A small-molecule ligand and the protein it binds are described below.
Small molecule (SMILES): CC(C)(C)n1[nH+]c(-c2ccc(Cl)cc2)c2c(N)ncnc21

Binding-site contacts:
Ligand atom C5 contacts residue ILE216 of chain 1.A at 4.1 Å (hydrophobic).
Ligand atom C1 contacts residue ILE216 of chain 1.A at 3.8 Å (hydrophobic).
Ligand atom C23 contacts residue PHE54 of chain 1.A at 3.5 Å (hydrophobic).
Ligand atom N4 contacts residue ILE102 of chain 1.A at 3.0 Å (h-bond).
Ligand atom N25 contacts residue ILE102 of chain 1.A at 3.0 Å (h-bond).
Ligand atom C6 contacts residue ILE216 of chain 1.A at 3.7 Å (hydrophobic).
Ligand atom C8 contacts residue ILE216 of chain 1.A at 3.6 Å (hydrophobic).
Ligand atom N4 contacts residue PHE54 of chain 1.A at 4.0 Å.
Ligand atom N2 contacts residue ILE216 of chain 1.A at 3.9 Å.
Ligand atom C3 contacts residue ILE102 of chain 1.A at 3.8 Å (hydrophobic).
Ligand atom C1 contacts residue PHE54 of chain 1.A at 3.6 Å (hydrophobic).
Ligand atom C5 contacts residue ILE102 of chain 1.A at 3.8 Å (hydrophobic).
Ligand atom N4 contacts residue ALA101 of chain 1.A at 3.4 Å.
Ligand atom N10 contacts residue PHE54 of chain 1.A at 4.2 Å.
Ligand atom N2 contacts residue PHE54 of chain 1.A at 3.7 Å.
Ligand atom C24 contacts residue ILE41 of chain 1.A at 3.5 Å (hydrophobic).
Ligand atom C8 contacts residue PHE54 of chain 1.A at 3.6 Å (hydrophobic).
Ligand atom C3 contacts residue THR100 of chain 1.A at 4.0 Å.
Ligand atom CL contacts residue GLN6 of chain 1.B at 3.7 Å.
Ligand atom CL contacts residue GLN109 of chain 1.A at 3.1 Å.
Ligand atom N9 contacts residue ILE216 of chain 1.A at 3.7 Å.
Ligand atom C3 contacts residue PHE54 of chain 1.A at 3.9 Å (hydrophobic).
Ligand atom C14 contacts residue THR106 of chain 1.A at 4.2 Å.
Ligand atom N25 contacts residue PHE54 of chain 1.A at 3.9 Å.
Ligand atom C5 contacts residue PHE54 of chain 1.A at 3.5 Å (hydrophobic).
Ligand atom C3 contacts residue ILE216 of chain 1.A at 3.8 Å (hydrophobic).
Ligand atom C11 contacts residue ILE216 of chain 1.A at 4.2 Å (hydrophobic).
Ligand atom C3 contacts residue ALA101 of chain 1.A at 3.8 Å (hydrophobic).
Ligand atom C15 contacts residue GLN6 of chain 1.B at 3.9 Å.
Ligand atom C6 contacts residue PHE54 of chain 1.A at 3.4 Å (hydrophobic).
Ligand atom N9 contacts residue PHE54 of chain 1.A at 4.0 Å.
Ligand atom C3 contacts residue PRO83 of chain 1.A at 3.5 Å (hydrophobic).
Ligand atom C12 contacts residue PHE54 of chain 1.A at 4.2 Å (hydrophobic).
Ligand atom N4 contacts residue ILE216 of chain 1.A at 3.9 Å.
Ligand atom C23 contacts residue ILE41 of chain 1.A at 4.3 Å (hydrophobic).
Ligand atom N2 contacts residue PRO83 of chain 1.A at 4.1 Å.
Ligand atom N10 contacts residue ILE216 of chain 1.A at 3.8 Å.
Ligand atom C25 contacts residue ASP217 of chain 1.A at 3.9 Å.
Ligand atom C25 contacts residue ILE216 of chain 1.A at 4.1 Å (hydrophobic).
Ligand atom C11 contacts residue PHE54 of chain 1.A at 3.8 Å (hydrophobic).

Sequence of chain 1.B:
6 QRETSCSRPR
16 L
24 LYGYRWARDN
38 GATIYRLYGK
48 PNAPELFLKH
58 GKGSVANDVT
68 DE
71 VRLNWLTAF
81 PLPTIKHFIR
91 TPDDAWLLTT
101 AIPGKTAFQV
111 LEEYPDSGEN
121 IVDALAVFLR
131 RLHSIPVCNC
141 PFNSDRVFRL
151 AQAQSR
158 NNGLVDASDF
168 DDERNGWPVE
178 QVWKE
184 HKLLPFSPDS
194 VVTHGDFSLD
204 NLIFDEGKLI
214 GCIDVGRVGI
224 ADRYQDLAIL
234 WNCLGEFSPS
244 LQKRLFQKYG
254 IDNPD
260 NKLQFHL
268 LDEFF

Sequence of chain 1.A:
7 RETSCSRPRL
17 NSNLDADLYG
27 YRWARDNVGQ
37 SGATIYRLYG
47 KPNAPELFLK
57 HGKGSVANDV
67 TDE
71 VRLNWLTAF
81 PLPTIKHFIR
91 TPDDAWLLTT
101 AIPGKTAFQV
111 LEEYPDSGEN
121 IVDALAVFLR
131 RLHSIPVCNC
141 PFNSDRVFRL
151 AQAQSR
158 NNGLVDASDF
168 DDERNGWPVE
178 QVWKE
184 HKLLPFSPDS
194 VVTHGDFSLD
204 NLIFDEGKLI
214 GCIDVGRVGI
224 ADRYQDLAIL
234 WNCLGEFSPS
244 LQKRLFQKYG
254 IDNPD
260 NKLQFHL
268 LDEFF